This small molecule binds to this protein.
Small molecule (SMILES): CC(=O)N[C@@H]1[C@@H](O)[C@H](O)[C@@H](CO)O[C@H]1O

Binding-site contacts:
Ligand atom O7 contacts residue GLU110 of chain 1.J at 3.9 Å.
Ligand atom C4 contacts residue ASN107 of chain 1.J at 4.2 Å.
Ligand atom C8 contacts residue GLU110 of chain 1.J at 3.0 Å.
Ligand atom C7 contacts residue GLU110 of chain 1.J at 3.4 Å.
Ligand atom O5 contacts residue ASN107 of chain 1.J at 2.4 Å (h-bond).
Ligand atom O7 contacts residue ASN107 of chain 1.J at 3.8 Å.
Ligand atom N2 contacts residue GLU110 of chain 1.J at 4.0 Å.
Ligand atom C5 contacts residue ASN107 of chain 1.J at 3.7 Å.
Ligand atom C2 contacts residue ASN107 of chain 1.J at 2.4 Å.
Ligand atom C7 contacts residue ASN107 of chain 1.J at 3.5 Å.
Ligand atom N2 contacts residue ASN107 of chain 1.J at 2.9 Å (h-bond).
Ligand atom C3 contacts residue ASN107 of chain 1.J at 3.8 Å.
Ligand atom C1 contacts residue ASN107 of chain 1.J at 1.4 Å.

Sequence of chain 1.J:
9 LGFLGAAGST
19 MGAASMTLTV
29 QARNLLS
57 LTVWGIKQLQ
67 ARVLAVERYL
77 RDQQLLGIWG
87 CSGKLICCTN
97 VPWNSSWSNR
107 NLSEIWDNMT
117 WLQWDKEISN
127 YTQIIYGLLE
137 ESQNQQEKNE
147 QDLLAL